Sequence of chain 2.A:
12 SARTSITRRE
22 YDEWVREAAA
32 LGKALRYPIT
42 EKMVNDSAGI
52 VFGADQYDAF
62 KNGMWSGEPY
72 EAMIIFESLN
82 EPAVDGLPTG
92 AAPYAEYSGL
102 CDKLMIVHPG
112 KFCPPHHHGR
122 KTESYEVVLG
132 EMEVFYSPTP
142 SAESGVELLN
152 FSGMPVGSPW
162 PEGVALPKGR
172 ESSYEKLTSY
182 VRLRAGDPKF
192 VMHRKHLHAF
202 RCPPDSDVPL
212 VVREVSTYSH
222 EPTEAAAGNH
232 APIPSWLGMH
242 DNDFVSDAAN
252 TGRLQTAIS

The protein below binds the small molecule below.
Small molecule (SMILES): OC[C@@]1(O)OC[C@H](O)[C@@H]1O

Binding-site contacts:
Ligand atom O5 contacts residue THR140 of chain 2.A at 4.1 Å.
Ligand atom C2 contacts residue LYS177 of chain 2.A at 4.4 Å.
Ligand atom O4 contacts residue LEU198 of chain 2.A at 3.1 Å.
Ligand atom C5 contacts residue THR140 of chain 2.A at 3.2 Å.
Ligand atom O4 contacts residue SER138 of chain 2.A at 4.0 Å.
Ligand atom C5 contacts residue PRO141 of chain 2.A at 3.9 Å (hydrophobic).
Ligand atom C4 contacts residue PRO141 of chain 2.A at 4.0 Å (hydrophobic).
Ligand atom O3 contacts residue LYS177 of chain 2.A at 3.7 Å.
Ligand atom O4 contacts residue LYS177 of chain 2.A at 4.3 Å.
Ligand atom O5 contacts residue SER138 of chain 2.A at 4.4 Å.
Ligand atom O2 contacts residue LYS177 of chain 2.A at 3.2 Å.
Ligand atom O3 contacts residue LEU198 of chain 2.A at 4.4 Å.
Ligand atom C5 contacts residue SER138 of chain 2.A at 3.4 Å.
Ligand atom C4 contacts residue THR140 of chain 2.A at 3.8 Å.
Ligand atom C4 contacts residue SER142 of chain 2.A at 3.9 Å.
Ligand atom C3 contacts residue SER142 of chain 2.A at 4.2 Å.
Ligand atom O4 contacts residue THR140 of chain 2.A at 4.2 Å.
Ligand atom C4 contacts residue SER138 of chain 2.A at 4.3 Å.
Ligand atom O1 contacts residue THR140 of chain 2.A at 4.2 Å.